Binding-site contacts:
Ligand atom C7 contacts residue TRP99 of chain 1.B at 4.4 Å (hydrophobic).
Ligand atom C8 contacts residue ASN100 of chain 1.B at 4.0 Å.
Ligand atom O5 contacts residue SER102 of chain 1.B at 4.5 Å.
Ligand atom O7 contacts residue TRP99 of chain 1.B at 4.4 Å.
Ligand atom C7 contacts residue ASN100 of chain 1.B at 3.0 Å.
Ligand atom C8 contacts residue PRO98 of chain 1.B at 3.8 Å (hydrophobic).
Ligand atom C2 contacts residue ASN100 of chain 1.B at 2.4 Å.
Ligand atom O5 contacts residue ASN100 of chain 1.B at 2.5 Å (h-bond).
Ligand atom O7 contacts residue SER101 of chain 1.B at 4.1 Å.
Ligand atom C3 contacts residue ASN100 of chain 1.B at 3.7 Å.
Ligand atom N2 contacts residue ASN100 of chain 1.B at 2.8 Å (h-bond).
Ligand atom C4 contacts residue ASN100 of chain 1.B at 4.2 Å.
Ligand atom C8 contacts residue TRP99 of chain 1.B at 3.5 Å (hydrophobic).
Ligand atom O7 contacts residue ASN100 of chain 1.B at 3.2 Å (h-bond).
Ligand atom C5 contacts residue ASN100 of chain 1.B at 3.7 Å.
Ligand atom C1 contacts residue ASN100 of chain 1.B at 1.5 Å.

A small-molecule ligand and the protein it binds are described below.
Small molecule (SMILES): CC(=O)N[C@@H]1[C@@H](O)[C@H](O)[C@@H](CO)O[C@H]1O

Sequence of chain 1.B:
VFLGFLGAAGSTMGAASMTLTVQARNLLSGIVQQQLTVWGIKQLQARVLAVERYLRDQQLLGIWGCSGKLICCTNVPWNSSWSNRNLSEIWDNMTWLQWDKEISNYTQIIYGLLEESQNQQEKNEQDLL